Binding-site contacts:
Ligand atom C4 contacts residue ASN149 of chain 1.A at 4.2 Å.
Ligand atom O7 contacts residue ASN149 of chain 1.A at 3.0 Å (h-bond).
Ligand atom C6 contacts residue HIS146 of chain 1.A at 3.8 Å.
Ligand atom C3 contacts residue ASN149 of chain 1.A at 3.8 Å.
Ligand atom O6 contacts residue HIS146 of chain 1.A at 2.8 Å (h-bond).
Ligand atom C8 contacts residue ASN149 of chain 1.A at 4.3 Å.
Ligand atom O5 contacts residue ASN149 of chain 1.A at 2.4 Å (h-bond).
Ligand atom C2 contacts residue ASN149 of chain 1.A at 2.5 Å.
Ligand atom C5 contacts residue ASN149 of chain 1.A at 3.7 Å.
Ligand atom O5 contacts residue HIS146 of chain 1.A at 4.4 Å.
Ligand atom C1 contacts residue ASN149 of chain 1.A at 1.4 Å.
Ligand atom N2 contacts residue ASN149 of chain 1.A at 2.9 Å (h-bond).
Ligand atom C5 contacts residue HIS146 of chain 1.A at 3.7 Å.
Ligand atom C7 contacts residue ASN149 of chain 1.A at 3.1 Å.
Ligand atom C8 contacts residue SER151 of chain 1.A at 4.5 Å.

Sequence of chain 1.A:
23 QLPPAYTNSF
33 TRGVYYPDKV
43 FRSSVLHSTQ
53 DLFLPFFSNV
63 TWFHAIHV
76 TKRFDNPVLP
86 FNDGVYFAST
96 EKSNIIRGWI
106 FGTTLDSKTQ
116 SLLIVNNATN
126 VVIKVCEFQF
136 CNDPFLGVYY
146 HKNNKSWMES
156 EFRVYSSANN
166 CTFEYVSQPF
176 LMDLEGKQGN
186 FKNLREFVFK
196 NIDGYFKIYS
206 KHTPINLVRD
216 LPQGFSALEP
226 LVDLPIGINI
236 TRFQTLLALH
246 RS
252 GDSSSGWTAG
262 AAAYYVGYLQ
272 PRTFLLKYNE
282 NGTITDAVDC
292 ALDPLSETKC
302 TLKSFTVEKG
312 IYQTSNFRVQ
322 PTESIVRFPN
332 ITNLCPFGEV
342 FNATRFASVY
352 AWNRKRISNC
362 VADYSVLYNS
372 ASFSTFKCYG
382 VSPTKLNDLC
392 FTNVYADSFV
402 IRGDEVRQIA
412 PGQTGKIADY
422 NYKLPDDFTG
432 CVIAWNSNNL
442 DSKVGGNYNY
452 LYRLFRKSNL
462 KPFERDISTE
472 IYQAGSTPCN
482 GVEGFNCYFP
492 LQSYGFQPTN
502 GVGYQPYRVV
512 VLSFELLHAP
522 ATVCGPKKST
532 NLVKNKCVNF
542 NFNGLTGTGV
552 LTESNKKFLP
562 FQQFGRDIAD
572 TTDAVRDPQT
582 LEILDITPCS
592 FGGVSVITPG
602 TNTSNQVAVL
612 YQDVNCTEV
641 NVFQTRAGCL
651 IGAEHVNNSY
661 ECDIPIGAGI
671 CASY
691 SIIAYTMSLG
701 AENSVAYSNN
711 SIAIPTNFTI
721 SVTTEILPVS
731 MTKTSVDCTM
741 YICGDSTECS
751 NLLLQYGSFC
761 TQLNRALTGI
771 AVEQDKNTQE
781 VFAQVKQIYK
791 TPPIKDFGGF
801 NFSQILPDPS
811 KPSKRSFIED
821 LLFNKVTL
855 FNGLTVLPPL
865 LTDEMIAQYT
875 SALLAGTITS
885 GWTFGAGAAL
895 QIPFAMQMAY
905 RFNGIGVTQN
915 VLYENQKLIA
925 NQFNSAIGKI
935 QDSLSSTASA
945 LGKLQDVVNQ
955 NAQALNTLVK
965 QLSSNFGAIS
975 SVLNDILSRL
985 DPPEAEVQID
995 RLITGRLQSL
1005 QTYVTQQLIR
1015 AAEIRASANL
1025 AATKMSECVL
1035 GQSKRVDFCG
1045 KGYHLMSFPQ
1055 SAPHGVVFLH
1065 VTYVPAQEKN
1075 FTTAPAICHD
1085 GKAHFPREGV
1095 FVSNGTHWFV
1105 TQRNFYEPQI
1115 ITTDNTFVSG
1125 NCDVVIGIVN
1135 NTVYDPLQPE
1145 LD

A protein and the small-molecule ligand that binds it are described below.
Small molecule (SMILES): CC(=O)N[C@@H]1[C@@H](O)[C@H](O)[C@@H](CO)O[C@H]1O